Sequence of chain 1.B:
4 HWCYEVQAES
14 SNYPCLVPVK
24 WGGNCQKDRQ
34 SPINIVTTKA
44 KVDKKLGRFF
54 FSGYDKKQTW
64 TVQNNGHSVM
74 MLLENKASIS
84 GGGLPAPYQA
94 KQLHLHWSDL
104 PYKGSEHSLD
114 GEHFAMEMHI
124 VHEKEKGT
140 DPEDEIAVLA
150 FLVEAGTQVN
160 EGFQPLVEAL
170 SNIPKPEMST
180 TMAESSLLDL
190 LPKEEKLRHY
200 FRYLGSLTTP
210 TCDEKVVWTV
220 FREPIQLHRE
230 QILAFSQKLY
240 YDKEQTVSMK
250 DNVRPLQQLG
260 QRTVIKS

The protein below binds the small molecule below.
Small molecule (SMILES): CCOc1ccc2nc(S(N)(=O)=O)sc2c1

Binding-site contacts:
Ligand atom O1 contacts residue TRP217 of chain 1.B at 4.1 Å.
Ligand atom N1 contacts residue HIS122 of chain 1.B at 3.6 Å.
Ligand atom O2 contacts residue THR207 of chain 1.B at 2.9 Å (h-bond).
Ligand atom N1 contacts residue THR207 of chain 1.B at 2.5 Å (h-bond).
Ligand atom O2 contacts residue ZN1 of chain 1.J at 4.1 Å.
Ligand atom S2 contacts residue VAL124 of chain 1.B at 3.9 Å.
Ligand atom O1 contacts residue HIS122 of chain 1.B at 3.5 Å (h-bond).
Ligand atom S2 contacts residue GLN95 of chain 1.B at 3.8 Å.
Ligand atom O2 contacts residue LEU206 of chain 1.B at 3.4 Å.
Ligand atom N2 contacts residue LEU206 of chain 1.B at 3.5 Å.
Ligand atom C6 contacts residue LEU206 of chain 1.B at 4.0 Å (hydrophobic).
Ligand atom N1 contacts residue ZN1 of chain 1.J at 2.1 Å.
Ligand atom O1 contacts residue HIS97 of chain 1.B at 3.4 Å.
Ligand atom C4 contacts residue GLN95 of chain 1.B at 4.0 Å.
Ligand atom O2 contacts residue TRP217 of chain 1.B at 3.6 Å.
Ligand atom C2 contacts residue LEU206 of chain 1.B at 3.8 Å (hydrophobic).
Ligand atom N1 contacts residue GLU109 of chain 1.B at 4.0 Å.
Ligand atom C3 contacts residue LEU206 of chain 1.B at 3.9 Å (hydrophobic).
Ligand atom C1 contacts residue LEU206 of chain 1.B at 3.7 Å (hydrophobic).
Ligand atom N1 contacts residue HIS99 of chain 1.B at 3.5 Å (h-bond).
Ligand atom N1 contacts residue HIS97 of chain 1.B at 3.5 Å (h-bond).
Ligand atom C6 contacts residue PRO209 of chain 1.B at 3.6 Å (hydrophobic).
Ligand atom N2 contacts residue THR208 of chain 1.B at 3.6 Å.
Ligand atom S1 contacts residue THR207 of chain 1.B at 3.7 Å.
Ligand atom O1 contacts residue VAL147 of chain 1.B at 3.9 Å.
Ligand atom C1 contacts residue ZN1 of chain 1.J at 4.1 Å.
Ligand atom S1 contacts residue ZN1 of chain 1.J at 3.0 Å.
Ligand atom S1 contacts residue HIS122 of chain 1.B at 4.1 Å.
Ligand atom C1 contacts residue HIS97 of chain 1.B at 4.0 Å.
Ligand atom S2 contacts residue HIS97 of chain 1.B at 3.6 Å.
Ligand atom O1 contacts residue VAL124 of chain 1.B at 3.7 Å.
Ligand atom C6 contacts residue THR208 of chain 1.B at 3.6 Å.
Ligand atom N2 contacts residue THR207 of chain 1.B at 3.6 Å.
Ligand atom S1 contacts residue HIS97 of chain 1.B at 3.9 Å.
Ligand atom S2 contacts residue LEU206 of chain 1.B at 4.0 Å.
Ligand atom C2 contacts residue THR208 of chain 1.B at 3.4 Å.
Ligand atom O1 contacts residue ZN1 of chain 1.J at 3.0 Å.
Ligand atom C7 contacts residue PRO209 of chain 1.B at 3.7 Å (hydrophobic).
Ligand atom C7 contacts residue LEU206 of chain 1.B at 3.8 Å (hydrophobic).
Ligand atom C7 contacts residue THR208 of chain 1.B at 2.9 Å.